Sequence of chain 1.F:
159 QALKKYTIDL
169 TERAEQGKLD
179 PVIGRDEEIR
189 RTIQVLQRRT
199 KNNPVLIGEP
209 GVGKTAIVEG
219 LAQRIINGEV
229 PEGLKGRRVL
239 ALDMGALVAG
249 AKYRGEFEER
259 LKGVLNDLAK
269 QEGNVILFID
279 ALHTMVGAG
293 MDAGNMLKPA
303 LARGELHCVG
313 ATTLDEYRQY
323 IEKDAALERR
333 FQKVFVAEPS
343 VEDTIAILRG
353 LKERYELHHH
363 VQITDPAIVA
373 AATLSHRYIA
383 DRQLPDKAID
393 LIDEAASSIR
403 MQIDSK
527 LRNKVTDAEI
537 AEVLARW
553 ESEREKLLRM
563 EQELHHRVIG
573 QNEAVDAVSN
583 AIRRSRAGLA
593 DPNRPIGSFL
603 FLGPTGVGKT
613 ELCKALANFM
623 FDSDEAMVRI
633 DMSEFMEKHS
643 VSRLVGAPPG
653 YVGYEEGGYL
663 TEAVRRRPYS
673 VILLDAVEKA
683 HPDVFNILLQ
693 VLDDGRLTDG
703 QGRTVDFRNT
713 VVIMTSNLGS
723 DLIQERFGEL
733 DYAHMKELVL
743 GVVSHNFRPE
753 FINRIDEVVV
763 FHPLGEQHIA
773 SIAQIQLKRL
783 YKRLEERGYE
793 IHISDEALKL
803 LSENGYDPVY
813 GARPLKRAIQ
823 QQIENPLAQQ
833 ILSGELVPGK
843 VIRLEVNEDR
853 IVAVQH

The protein below binds the small molecule below.
Small molecule (SMILES): Nc1ncnc2c1ncn2[C@@H]1O[C@H](COP(=O)(O)OP(=O)(O)OP(O)(O)=S)[C@@H](O)[C@H]1O

Binding-site contacts:
Ligand atom O2B contacts residue LYS611 of chain 1.F at 3.3 Å (salt-bridge).
Ligand atom C4' contacts residue LYS818 of chain 1.F at 3.3 Å.
Ligand atom O3B contacts residue GLY608 of chain 1.F at 2.8 Å (h-bond).
Ligand atom C5' contacts residue ARG815 of chain 1.F at 3.3 Å.
Ligand atom O2A contacts residue ARG756 of chain 1.E at 1.3 Å (salt-bridge).
Ligand atom N7 contacts residue GLY608 of chain 1.F at 3.0 Å (h-bond).
Ligand atom N7 contacts residue GLY610 of chain 1.F at 3.0 Å (h-bond).
Ligand atom O2B contacts residue VAL609 of chain 1.F at 2.4 Å.
Ligand atom O1A contacts residue ARG756 of chain 1.E at 3.4 Å (salt-bridge).
Ligand atom C3' contacts residue GLU613 of chain 1.F at 3.3 Å.
Ligand atom O4' contacts residue ARG815 of chain 1.F at 3.5 Å (salt-bridge).
Ligand atom C8 contacts residue ALA814 of chain 1.F at 3.5 Å (hydrophobic).
Ligand atom S1G contacts residue ARG756 of chain 1.E at 2.8 Å (salt-bridge).
Ligand atom PA contacts residue ARG815 of chain 1.F at 1.9 Å.
Ligand atom O5' contacts residue ARG815 of chain 1.F at 2.3 Å (salt-bridge).
Ligand atom PA contacts residue ARG756 of chain 1.E at 2.8 Å.
Ligand atom O3A contacts residue ARG815 of chain 1.F at 3.4 Å (salt-bridge).
Ligand atom PG contacts residue ARG756 of chain 1.E at 3.3 Å.
Ligand atom N7 contacts residue VAL609 of chain 1.F at 3.1 Å.
Ligand atom O3B contacts residue VAL609 of chain 1.F at 3.4 Å (h-bond).
Ligand atom O3G contacts residue PRO606 of chain 1.F at 3.2 Å (h-bond).
Ligand atom O3G contacts residue THR607 of chain 1.F at 3.5 Å.
Ligand atom C5' contacts residue GLU613 of chain 1.F at 3.5 Å.
Ligand atom O2B contacts residue GLY608 of chain 1.F at 3.3 Å.
Ligand atom O2A contacts residue ARG815 of chain 1.F at 2.4 Å (salt-bridge).
Ligand atom O3' contacts residue LYS818 of chain 1.F at 1.3 Å (salt-bridge).
Ligand atom C3' contacts residue LYS818 of chain 1.F at 2.7 Å.
Ligand atom O1A contacts residue ARG815 of chain 1.F at 1.3 Å (salt-bridge).
Ligand atom C2' contacts residue GLU613 of chain 1.F at 3.4 Å.
Ligand atom O1B contacts residue LYS611 of chain 1.F at 2.5 Å (salt-bridge).
Ligand atom PB contacts residue LYS611 of chain 1.F at 3.4 Å.
Ligand atom O1B contacts residue THR612 of chain 1.F at 3.4 Å (h-bond).
Ligand atom N6 contacts residue VAL609 of chain 1.F at 3.0 Å (h-bond).
Ligand atom O1B contacts residue GLY610 of chain 1.F at 3.1 Å (h-bond).
Ligand atom O3A contacts residue GLY610 of chain 1.F at 3.5 Å.
Ligand atom O2G contacts residue ARG756 of chain 1.E at 3.0 Å (salt-bridge).
Ligand atom PB contacts residue GLY610 of chain 1.F at 2.6 Å.
Ligand atom C4' contacts residue ARG815 of chain 1.F at 3.4 Å.
Ligand atom PB contacts residue VAL609 of chain 1.F at 3.5 Å.
Ligand atom O2B contacts residue GLY610 of chain 1.F at 1.3 Å (h-bond).

Sequence of chain 1.E:
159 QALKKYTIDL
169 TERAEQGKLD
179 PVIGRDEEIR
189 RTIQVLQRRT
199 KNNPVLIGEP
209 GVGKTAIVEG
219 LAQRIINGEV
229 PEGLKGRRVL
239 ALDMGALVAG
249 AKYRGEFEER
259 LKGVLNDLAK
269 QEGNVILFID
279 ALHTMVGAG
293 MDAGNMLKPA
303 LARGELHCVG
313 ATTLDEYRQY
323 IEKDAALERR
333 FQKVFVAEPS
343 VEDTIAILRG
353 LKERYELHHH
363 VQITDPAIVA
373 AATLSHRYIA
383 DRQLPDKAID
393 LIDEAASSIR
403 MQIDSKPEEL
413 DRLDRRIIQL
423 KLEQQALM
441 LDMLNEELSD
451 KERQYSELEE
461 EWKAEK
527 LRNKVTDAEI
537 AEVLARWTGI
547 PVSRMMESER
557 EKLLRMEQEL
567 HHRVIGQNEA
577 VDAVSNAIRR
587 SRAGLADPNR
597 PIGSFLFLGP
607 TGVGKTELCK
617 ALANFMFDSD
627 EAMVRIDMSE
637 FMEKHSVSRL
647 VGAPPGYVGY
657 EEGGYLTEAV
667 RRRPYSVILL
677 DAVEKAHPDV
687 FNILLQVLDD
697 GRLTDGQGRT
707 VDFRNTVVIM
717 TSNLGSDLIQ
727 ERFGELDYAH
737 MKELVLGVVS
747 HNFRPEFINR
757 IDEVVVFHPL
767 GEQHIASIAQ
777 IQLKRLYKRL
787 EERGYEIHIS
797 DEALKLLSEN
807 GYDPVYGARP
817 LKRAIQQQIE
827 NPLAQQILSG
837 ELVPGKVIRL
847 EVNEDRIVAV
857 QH